Binding-site contacts:
Ligand atom CA contacts residue PHE58 of chain 1.B at 3.6 Å (hydrophobic).
Ligand atom O contacts residue ARG61 of chain 1.B at 3.7 Å.
Ligand atom NH2 contacts residue GLU233 of chain 1.B at 3.9 Å.
Ligand atom NH1 contacts residue HIS148 of chain 1.B at 3.6 Å.
Ligand atom C contacts residue GLN179 of chain 1.B at 3.9 Å.
Ligand atom CG contacts residue HIS148 of chain 1.B at 3.8 Å.
Ligand atom C contacts residue LYS255 of chain 1.B at 3.3 Å.
Ligand atom CD2 contacts residue PHE181 of chain 1.B at 3.6 Å (hydrophobic).
Ligand atom CA contacts residue GLN179 of chain 1.B at 3.5 Å.
Ligand atom N contacts residue HIS148 of chain 1.B at 3.5 Å (h-bond).
Ligand atom NH1 contacts residue SER177 of chain 1.B at 3.0 Å (h-bond).
Ligand atom CB contacts residue GLU150 of chain 1.B at 3.9 Å.
Ligand atom CB contacts residue PHE181 of chain 1.B at 3.8 Å (hydrophobic).
Ligand atom CB contacts residue GLN179 of chain 1.B at 3.9 Å.
Ligand atom N contacts residue HIS3 of chain 1.B at 3.7 Å.
Ligand atom NH2 contacts residue LEU178 of chain 1.B at 3.3 Å (h-bond).
Ligand atom CD1 contacts residue LEU29 of chain 1.B at 3.8 Å (hydrophobic).
Ligand atom CG contacts residue PHE58 of chain 1.B at 3.7 Å (hydrophobic).
Ligand atom O contacts residue LYS255 of chain 1.B at 3.0 Å (salt-bridge).
Ligand atom CD2 contacts residue VAL54 of chain 1.B at 3.7 Å (hydrophobic).
Ligand atom N contacts residue GLN179 of chain 1.B at 3.2 Å (h-bond).
Ligand atom C contacts residue GLN179 of chain 1.B at 3.8 Å.
Ligand atom CD1 contacts residue PHE152 of chain 1.B at 3.7 Å (hydrophobic).
Ligand atom O contacts residue PHE58 of chain 1.B at 3.2 Å.
Ligand atom CE2 contacts residue PHE181 of chain 1.B at 3.7 Å (hydrophobic).
Ligand atom CE1 contacts residue LYS250 of chain 1.B at 3.6 Å.
Ligand atom CZ contacts residue SER177 of chain 1.B at 3.8 Å.
Ligand atom CE1 contacts residue LEU251 of chain 1.B at 3.7 Å (hydrophobic).
Ligand atom C contacts residue PHE58 of chain 1.B at 3.9 Å (hydrophobic).
Ligand atom CD1 contacts residue GLU150 of chain 1.B at 3.9 Å.
Ligand atom CD1 contacts residue LEU251 of chain 1.B at 3.4 Å (hydrophobic).
Ligand atom CZ contacts residue PHE181 of chain 1.B at 3.6 Å (hydrophobic).
Ligand atom CD2 contacts residue GLN179 of chain 1.B at 3.8 Å.
Ligand atom CE2 contacts residue TYR242 of chain 1.B at 3.5 Å (hydrophobic).
Ligand atom CD1 contacts residue PHE58 of chain 1.B at 3.6 Å (hydrophobic).
Ligand atom CA contacts residue HIS148 of chain 1.B at 3.4 Å.
Ligand atom CE contacts residue LYS445 of chain 1.A at 3.6 Å.
Ligand atom O contacts residue GLN179 of chain 1.B at 3.1 Å (h-bond).
Ligand atom CD1 contacts residue LYS250 of chain 1.B at 3.8 Å.
Ligand atom NH2 contacts residue GLU240 of chain 1.B at 3.3 Å.

Sequence of chain 1.B:
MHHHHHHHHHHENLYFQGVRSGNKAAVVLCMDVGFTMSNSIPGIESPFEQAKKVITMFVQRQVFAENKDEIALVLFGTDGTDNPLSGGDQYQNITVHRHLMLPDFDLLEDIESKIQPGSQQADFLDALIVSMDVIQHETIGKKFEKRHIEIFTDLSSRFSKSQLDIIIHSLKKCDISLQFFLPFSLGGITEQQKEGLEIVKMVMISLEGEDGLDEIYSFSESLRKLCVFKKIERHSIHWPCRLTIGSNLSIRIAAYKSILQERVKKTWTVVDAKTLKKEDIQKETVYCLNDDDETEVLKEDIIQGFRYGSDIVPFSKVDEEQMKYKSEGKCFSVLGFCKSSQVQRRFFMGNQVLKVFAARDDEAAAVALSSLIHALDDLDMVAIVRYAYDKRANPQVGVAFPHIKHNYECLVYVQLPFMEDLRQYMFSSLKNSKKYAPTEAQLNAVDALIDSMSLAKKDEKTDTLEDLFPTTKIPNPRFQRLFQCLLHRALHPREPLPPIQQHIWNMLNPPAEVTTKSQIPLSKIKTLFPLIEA

The protein below binds the small molecule below.
Small molecule (SMILES): CC(C)C[C@H](NC(=O)CNC(=O)[C@H](CCCN=C(N)N)NC(=O)[C@@H]1CCCN1C(=O)[C@@H](N)CCCCN)C(=O)N[C@@H](Cc1ccccc1)C(=O)N[C@H](C=O)CO

Sequence of chain 1.A:
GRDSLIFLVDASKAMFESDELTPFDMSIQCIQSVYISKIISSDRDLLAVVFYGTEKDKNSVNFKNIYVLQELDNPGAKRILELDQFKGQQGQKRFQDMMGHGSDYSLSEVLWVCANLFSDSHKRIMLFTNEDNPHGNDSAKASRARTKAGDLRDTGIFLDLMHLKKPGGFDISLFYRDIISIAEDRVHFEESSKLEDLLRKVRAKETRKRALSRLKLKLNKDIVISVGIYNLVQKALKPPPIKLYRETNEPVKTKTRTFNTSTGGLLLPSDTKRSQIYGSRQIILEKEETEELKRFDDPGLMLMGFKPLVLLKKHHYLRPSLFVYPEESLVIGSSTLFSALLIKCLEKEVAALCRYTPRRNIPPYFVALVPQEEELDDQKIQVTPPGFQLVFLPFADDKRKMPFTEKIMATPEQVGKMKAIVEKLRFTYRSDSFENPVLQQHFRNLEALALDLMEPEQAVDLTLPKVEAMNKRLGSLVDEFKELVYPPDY